The protein below binds the small molecule below.
Small molecule (SMILES): CC(=O)N[C@@H]1[C@@H](O)[C@H](O)[C@@H](CO)O[C@H]1O

Sequence of chain 1.A:
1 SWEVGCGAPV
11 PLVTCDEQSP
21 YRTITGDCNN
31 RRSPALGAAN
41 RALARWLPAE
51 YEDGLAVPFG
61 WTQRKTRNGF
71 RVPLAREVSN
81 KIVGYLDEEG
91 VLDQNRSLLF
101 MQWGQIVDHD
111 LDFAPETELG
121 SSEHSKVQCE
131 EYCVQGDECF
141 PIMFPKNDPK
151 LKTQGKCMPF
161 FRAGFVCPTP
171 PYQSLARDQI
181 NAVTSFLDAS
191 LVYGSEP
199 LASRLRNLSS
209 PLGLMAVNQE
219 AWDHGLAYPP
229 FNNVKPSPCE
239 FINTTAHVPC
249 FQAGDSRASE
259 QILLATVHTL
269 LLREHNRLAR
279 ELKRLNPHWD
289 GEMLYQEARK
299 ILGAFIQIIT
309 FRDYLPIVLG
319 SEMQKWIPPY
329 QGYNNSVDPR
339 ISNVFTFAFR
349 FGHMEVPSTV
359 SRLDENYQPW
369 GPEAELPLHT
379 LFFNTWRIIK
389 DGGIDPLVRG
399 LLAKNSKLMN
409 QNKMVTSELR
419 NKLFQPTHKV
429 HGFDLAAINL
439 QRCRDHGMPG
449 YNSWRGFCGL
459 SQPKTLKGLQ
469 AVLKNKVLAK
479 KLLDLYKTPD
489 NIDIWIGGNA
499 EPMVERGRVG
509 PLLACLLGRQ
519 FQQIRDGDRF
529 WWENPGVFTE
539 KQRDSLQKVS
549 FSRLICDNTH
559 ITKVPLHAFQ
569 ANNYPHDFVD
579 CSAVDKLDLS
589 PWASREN

Binding-site contacts:
Ligand atom C5 contacts residue SER208 of chain 1.A at 3.3 Å.
Ligand atom O7 contacts residue ASN205 of chain 1.A at 3.3 Å (h-bond).
Ligand atom O3 contacts residue GLN217 of chain 1.A at 3.0 Å (h-bond).
Ligand atom C1 contacts residue SER207 of chain 1.A at 4.3 Å.
Ligand atom C6 contacts residue SER208 of chain 1.A at 3.4 Å.
Ligand atom O7 contacts residue GLN217 of chain 1.A at 2.9 Å (h-bond).
Ligand atom C8 contacts residue ASN205 of chain 1.A at 4.4 Å.
Ligand atom O6 contacts residue LEU210 of chain 1.A at 3.8 Å.
Ligand atom C4 contacts residue ASN205 of chain 1.A at 4.2 Å.
Ligand atom O7 contacts residue VAL215 of chain 1.A at 3.2 Å (h-bond).
Ligand atom C7 contacts residue VAL215 of chain 1.A at 4.1 Å (hydrophobic).
Ligand atom C1 contacts residue ASN205 of chain 1.A at 1.4 Å.
Ligand atom C7 contacts residue GLN217 of chain 1.A at 3.0 Å.
Ligand atom O6 contacts residue SER208 of chain 1.A at 4.4 Å.
Ligand atom O5 contacts residue ASN205 of chain 1.A at 2.5 Å (h-bond).
Ligand atom O5 contacts residue LEU212 of chain 1.A at 3.8 Å.
Ligand atom C5 contacts residue ASN205 of chain 1.A at 3.8 Å.
Ligand atom C2 contacts residue GLN217 of chain 1.A at 4.0 Å.
Ligand atom O5 contacts residue SER208 of chain 1.A at 3.1 Å (h-bond).
Ligand atom N2 contacts residue ASN205 of chain 1.A at 2.8 Å (h-bond).
Ligand atom O7 contacts residue ALA214 of chain 1.A at 4.0 Å.
Ligand atom C8 contacts residue ALA214 of chain 1.A at 4.3 Å (hydrophobic).
Ligand atom N2 contacts residue GLN217 of chain 1.A at 3.6 Å.
Ligand atom C3 contacts residue ASN205 of chain 1.A at 3.7 Å.
Ligand atom C7 contacts residue ASN205 of chain 1.A at 3.3 Å.
Ligand atom C3 contacts residue GLN217 of chain 1.A at 4.1 Å.
Ligand atom C8 contacts residue GLN217 of chain 1.A at 3.5 Å.
Ligand atom C1 contacts residue SER208 of chain 1.A at 3.6 Å.
Ligand atom C2 contacts residue ASN205 of chain 1.A at 2.4 Å.
Ligand atom C6 contacts residue LEU210 of chain 1.A at 3.7 Å (hydrophobic).
Ligand atom O6 contacts residue LEU212 of chain 1.A at 4.0 Å.
Ligand atom C8 contacts residue VAL215 of chain 1.A at 3.9 Å (hydrophobic).